Sequence of chain 1.B:
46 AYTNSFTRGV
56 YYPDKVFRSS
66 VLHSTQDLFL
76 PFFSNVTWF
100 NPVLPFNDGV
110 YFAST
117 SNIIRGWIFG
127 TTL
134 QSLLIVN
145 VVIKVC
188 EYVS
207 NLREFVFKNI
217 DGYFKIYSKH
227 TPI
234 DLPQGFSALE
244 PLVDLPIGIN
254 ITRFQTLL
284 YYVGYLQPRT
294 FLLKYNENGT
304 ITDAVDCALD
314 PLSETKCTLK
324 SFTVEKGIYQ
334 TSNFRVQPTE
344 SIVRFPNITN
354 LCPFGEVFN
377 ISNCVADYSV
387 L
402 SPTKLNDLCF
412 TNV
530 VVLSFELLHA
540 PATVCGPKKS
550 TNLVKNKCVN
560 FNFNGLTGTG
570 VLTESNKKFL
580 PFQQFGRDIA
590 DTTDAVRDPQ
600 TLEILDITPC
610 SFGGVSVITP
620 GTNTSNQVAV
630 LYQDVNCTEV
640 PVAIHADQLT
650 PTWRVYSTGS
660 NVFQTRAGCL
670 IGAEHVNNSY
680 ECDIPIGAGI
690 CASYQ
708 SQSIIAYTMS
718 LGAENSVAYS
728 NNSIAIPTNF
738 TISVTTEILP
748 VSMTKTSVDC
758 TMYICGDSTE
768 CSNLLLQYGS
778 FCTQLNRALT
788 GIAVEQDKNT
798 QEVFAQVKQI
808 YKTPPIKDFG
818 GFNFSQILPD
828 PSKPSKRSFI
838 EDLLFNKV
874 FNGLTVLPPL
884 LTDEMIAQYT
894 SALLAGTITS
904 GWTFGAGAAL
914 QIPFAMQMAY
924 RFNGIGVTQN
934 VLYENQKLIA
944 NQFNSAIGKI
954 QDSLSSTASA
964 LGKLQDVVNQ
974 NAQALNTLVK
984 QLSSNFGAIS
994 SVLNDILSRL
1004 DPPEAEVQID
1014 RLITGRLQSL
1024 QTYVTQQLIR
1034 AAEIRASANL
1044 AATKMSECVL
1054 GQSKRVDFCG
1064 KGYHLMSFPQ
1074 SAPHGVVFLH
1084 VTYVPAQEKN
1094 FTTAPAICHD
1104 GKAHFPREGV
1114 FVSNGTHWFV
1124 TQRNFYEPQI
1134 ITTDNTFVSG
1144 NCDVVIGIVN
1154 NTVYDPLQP

Binding-site contacts:
Ligand atom O4 contacts residue HIS1120 of chain 1.B at 4.1 Å.
Ligand atom C8 contacts residue ASN1117 of chain 1.B at 3.9 Å.
Ligand atom C3 contacts residue HIS1120 of chain 1.B at 4.1 Å.
Ligand atom O7 contacts residue HIS1120 of chain 1.B at 4.0 Å.
Ligand atom O7 contacts residue ASN1117 of chain 1.B at 3.8 Å.
Ligand atom C8 contacts residue THR1119 of chain 1.B at 4.5 Å.
Ligand atom C2 contacts residue ASN1117 of chain 1.B at 2.4 Å.
Ligand atom C1 contacts residue ASN1117 of chain 1.B at 1.4 Å.
Ligand atom C3 contacts residue THR1119 of chain 1.B at 4.0 Å.
Ligand atom C1 contacts residue HIS1120 of chain 1.B at 3.8 Å.
Ligand atom O5 contacts residue PHE1122 of chain 1.B at 4.1 Å.
Ligand atom C5 contacts residue ASN1117 of chain 1.B at 3.7 Å.
Ligand atom C5 contacts residue HIS1120 of chain 1.B at 3.5 Å.
Ligand atom C1 contacts residue THR1119 of chain 1.B at 3.8 Å.
Ligand atom C7 contacts residue ASN1117 of chain 1.B at 3.5 Å.
Ligand atom C3 contacts residue ASN1117 of chain 1.B at 3.8 Å.
Ligand atom O6 contacts residue PHE1122 of chain 1.B at 4.5 Å.
Ligand atom C4 contacts residue ASN1117 of chain 1.B at 4.2 Å.
Ligand atom C6 contacts residue PHE1122 of chain 1.B at 4.0 Å (hydrophobic).
Ligand atom C2 contacts residue HIS1120 of chain 1.B at 4.5 Å.
Ligand atom C8 contacts residue HIS1120 of chain 1.B at 4.5 Å.
Ligand atom N2 contacts residue THR1119 of chain 1.B at 3.5 Å (h-bond).
Ligand atom C2 contacts residue THR1119 of chain 1.B at 3.9 Å.
Ligand atom O5 contacts residue ASN1117 of chain 1.B at 2.4 Å (h-bond).
Ligand atom C6 contacts residue HIS1120 of chain 1.B at 4.5 Å.
Ligand atom C7 contacts residue HIS1120 of chain 1.B at 4.5 Å.
Ligand atom C4 contacts residue HIS1120 of chain 1.B at 4.3 Å.
Ligand atom N2 contacts residue ASN1117 of chain 1.B at 2.8 Å (h-bond).
Ligand atom O5 contacts residue HIS1120 of chain 1.B at 4.0 Å.

The small molecule below binds the protein below.
Small molecule (SMILES): CC(=O)N[C@H]1[C@H](O[C@H]2[C@H](O)[C@@H](NC(C)=O)CO[C@@H]2CO)O[C@H](CO)[C@@H](O)[C@@H]1O